Sequence of chain 1.A:
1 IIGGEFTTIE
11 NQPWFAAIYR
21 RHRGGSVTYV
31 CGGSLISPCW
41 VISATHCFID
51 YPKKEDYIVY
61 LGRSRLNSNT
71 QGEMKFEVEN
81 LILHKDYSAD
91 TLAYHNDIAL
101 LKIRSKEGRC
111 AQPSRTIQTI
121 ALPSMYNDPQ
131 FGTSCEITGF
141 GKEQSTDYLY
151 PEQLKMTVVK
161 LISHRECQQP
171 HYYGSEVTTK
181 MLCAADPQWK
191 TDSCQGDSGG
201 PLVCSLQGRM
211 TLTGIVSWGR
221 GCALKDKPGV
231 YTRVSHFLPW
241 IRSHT

Binding-site contacts:
Ligand atom N5 contacts residue SER193 of chain 1.A at 3.0 Å (h-bond).
Ligand atom N5 contacts residue ASP192 of chain 1.A at 3.1 Å (salt-bridge).
Ligand atom N9 contacts residue GLN195 of chain 1.A at 3.5 Å.
Ligand atom N2 contacts residue CYS194 of chain 1.A at 3.6 Å.
Ligand atom O3 contacts residue CYS194 of chain 1.A at 3.6 Å.
Ligand atom C12 contacts residue SER193 of chain 1.A at 3.1 Å.
Ligand atom O3 contacts residue GLN195 of chain 1.A at 3.2 Å.
Ligand atom C12 contacts residue ASP192 of chain 1.A at 3.5 Å.
Ligand atom N5 contacts residue GLY229 of chain 1.A at 3.3 Å.
Ligand atom C9 contacts residue CYS194 of chain 1.A at 3.6 Å (hydrophobic).
Ligand atom N4 contacts residue GLY221 of chain 1.A at 2.9 Å (h-bond).
Ligand atom N2 contacts residue SER198 of chain 1.A at 3.0 Å (h-bond).
Ligand atom C3 contacts residue TYR94 of chain 1.A at 3.5 Å (hydrophobic).
Ligand atom N8 contacts residue GLY221 of chain 1.A at 3.7 Å.
Ligand atom N6 contacts residue GLY221 of chain 1.A at 3.2 Å (h-bond).
Ligand atom C14 contacts residue GLY221 of chain 1.A at 3.5 Å.
Ligand atom O3 contacts residue CYS222 of chain 1.A at 3.5 Å (h-bond).
Ligand atom C16 contacts residue GLY221 of chain 1.A at 3.7 Å.
Ligand atom C5 contacts residue GLN195 of chain 1.A at 3.5 Å.
Ligand atom N3 contacts residue GLY219 of chain 1.A at 3.6 Å.
Ligand atom C17 contacts residue GLN195 of chain 1.A at 3.5 Å.
Ligand atom O1 contacts residue SER193 of chain 1.A at 3.6 Å.
Ligand atom N3 contacts residue SER193 of chain 1.A at 3.5 Å (h-bond).
Ligand atom O2 contacts residue GLY221 of chain 1.A at 3.7 Å.
Ligand atom N4 contacts residue ASP192 of chain 1.A at 2.8 Å (salt-bridge).
Ligand atom C17 contacts residue SER145 of chain 1.A at 3.3 Å.
Ligand atom C18 contacts residue CYS194 of chain 1.A at 3.7 Å (hydrophobic).
Ligand atom N1 contacts residue GLN195 of chain 1.A at 3.5 Å.
Ligand atom C7 contacts residue GLN195 of chain 1.A at 3.7 Å.
Ligand atom C16 contacts residue ARG220 of chain 1.A at 3.0 Å.
Ligand atom N4 contacts residue CYS222 of chain 1.A at 3.5 Å.
Ligand atom C9 contacts residue GLN195 of chain 1.A at 3.7 Å.
Ligand atom N8 contacts residue GLY219 of chain 1.A at 3.7 Å.
Ligand atom C13 contacts residue GLY219 of chain 1.A at 3.2 Å.
Ligand atom O1 contacts residue TRP218 of chain 1.A at 3.7 Å.
Ligand atom N4 contacts residue SER193 of chain 1.A at 3.7 Å.
Ligand atom C12 contacts residue GLY221 of chain 1.A at 3.5 Å.
Ligand atom N3 contacts residue GLY221 of chain 1.A at 3.1 Å (h-bond).
Ligand atom C13 contacts residue GLY221 of chain 1.A at 3.7 Å.
Ligand atom C17 contacts residue CYS194 of chain 1.A at 3.7 Å (hydrophobic).

The small molecule below binds the protein below.
Small molecule (SMILES): [H]/N=C(/N)NC(=O)c1nc(-c2cnc(OC)nc2OC)c(N2CCCCCC2)nc1N